The protein below binds the small molecule below.
Small molecule (SMILES): O=C(O)[C@@H](O)c1cccc(Oc2ccccc2)c1

Sequence of chain 1.C:
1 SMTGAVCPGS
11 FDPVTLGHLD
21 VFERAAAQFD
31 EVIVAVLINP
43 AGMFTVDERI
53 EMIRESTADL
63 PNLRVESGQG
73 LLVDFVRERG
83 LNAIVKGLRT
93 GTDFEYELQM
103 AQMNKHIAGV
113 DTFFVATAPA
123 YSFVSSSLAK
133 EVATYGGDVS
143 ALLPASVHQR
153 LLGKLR

Binding-site contacts:
Ligand atom C18 contacts residue LEU37 of chain 1.C at 3.9 Å (hydrophobic).
Ligand atom C06 contacts residue GLY9 of chain 1.C at 4.2 Å.
Ligand atom C08 contacts residue LYS88 of chain 1.C at 3.9 Å.
Ligand atom C07 contacts residue LYS88 of chain 1.C at 4.0 Å.
Ligand atom C12 contacts residue LEU37 of chain 1.C at 3.6 Å (hydrophobic).
Ligand atom C10 contacts residue LEU37 of chain 1.C at 4.2 Å (hydrophobic).
Ligand atom C14 contacts residue ALA35 of chain 1.C at 4.1 Å (hydrophobic).
Ligand atom O11 contacts residue LEU37 of chain 1.C at 3.3 Å.
Ligand atom C18 contacts residue SER10 of chain 1.C at 4.1 Å.
Ligand atom C15 contacts residue GLY70 of chain 1.C at 4.0 Å.
Ligand atom C13 contacts residue LEU74 of chain 1.C at 4.2 Å (hydrophobic).
Ligand atom C14 contacts residue GLN71 of chain 1.C at 4.2 Å.
Ligand atom C17 contacts residue LEU37 of chain 1.C at 3.6 Å (hydrophobic).
Ligand atom C18 contacts residue GLY9 of chain 1.C at 3.6 Å.
Ligand atom O01 contacts residue GLY9 of chain 1.C at 3.6 Å.
Ligand atom C17 contacts residue GLY72 of chain 1.C at 4.2 Å.
Ligand atom C09 contacts residue PRO8 of chain 1.C at 3.6 Å (hydrophobic).
Ligand atom C02 contacts residue GLY9 of chain 1.C at 3.9 Å.
Ligand atom C14 contacts residue LEU74 of chain 1.C at 4.0 Å (hydrophobic).
Ligand atom C10 contacts residue PRO8 of chain 1.C at 3.9 Å (hydrophobic).
Ligand atom C14 contacts residue GLY70 of chain 1.C at 3.9 Å.
Ligand atom O01 contacts residue SER10 of chain 1.C at 3.0 Å (h-bond).
Ligand atom C16 contacts residue LEU74 of chain 1.C at 3.8 Å (hydrophobic).
Ligand atom O03 contacts residue GLY9 of chain 1.C at 4.1 Å.
Ligand atom O05 contacts residue SER10 of chain 1.C at 4.2 Å.
Ligand atom C16 contacts residue GLY72 of chain 1.C at 3.1 Å.
Ligand atom C15 contacts residue GLN71 of chain 1.C at 4.0 Å.
Ligand atom C15 contacts residue LEU74 of chain 1.C at 3.9 Å (hydrophobic).
Ligand atom O11 contacts residue ALA35 of chain 1.C at 4.1 Å.
Ligand atom C16 contacts residue LEU37 of chain 1.C at 4.0 Å (hydrophobic).
Ligand atom C15 contacts residue GLY72 of chain 1.C at 3.7 Å.
Ligand atom C09 contacts residue LEU74 of chain 1.C at 4.1 Å (hydrophobic).
Ligand atom C02 contacts residue SER10 of chain 1.C at 3.9 Å.
Ligand atom C13 contacts residue ALA35 of chain 1.C at 3.9 Å (hydrophobic).
Ligand atom C13 contacts residue LEU37 of chain 1.C at 4.0 Å (hydrophobic).
Ligand atom O11 contacts residue GLY9 of chain 1.C at 3.5 Å (h-bond).
Ligand atom O11 contacts residue PRO8 of chain 1.C at 4.0 Å.
Ligand atom C10 contacts residue GLY9 of chain 1.C at 3.7 Å.
Ligand atom C08 contacts residue PRO8 of chain 1.C at 4.3 Å (hydrophobic).
Ligand atom O05 contacts residue LEU37 of chain 1.C at 3.9 Å.